Binding-site contacts:
Ligand atom O3' contacts residue SER403 of chain 39.A at 3.5 Å.
Ligand atom C5' contacts residue ASP401 of chain 39.A at 3.5 Å.
Ligand atom O6 contacts residue DG3 of chain 39.C at 3.5 Å.
Ligand atom OP2 contacts residue HIS496 of chain 39.A at 2.9 Å (h-bond).
Ligand atom N4 contacts residue GLU489 of chain 39.A at 3.7 Å.
Ligand atom N1 contacts residue TYR404 of chain 39.A at 3.6 Å.
Ligand atom C4 contacts residue VAL495 of chain 39.A at 3.1 Å (hydrophobic).
Ligand atom O6 contacts residue DG4 of chain 39.C at 3.5 Å (h-bond).
Ligand atom O5' contacts residue ASP401 of chain 39.A at 3.7 Å.
Ligand atom C4 contacts residue GLU493 of chain 39.A at 3.4 Å.
Ligand atom C6 contacts residue DG3 of chain 39.C at 3.5 Å.
Ligand atom C2 contacts residue TYR404 of chain 39.A at 3.6 Å (hydrophobic).
Ligand atom C5' contacts residue PHE402 of chain 39.A at 3.4 Å (hydrophobic).
Ligand atom C5' contacts residue SER403 of chain 39.A at 3.2 Å.
Ligand atom C1' contacts residue SER403 of chain 39.A at 3.2 Å.
Ligand atom O4' contacts residue DG3 of chain 39.C at 3.2 Å (h-bond).
Ligand atom O5' contacts residue SER403 of chain 39.A at 3.1 Å (h-bond).
Ligand atom N4 contacts residue PHE487 of chain 39.A at 2.9 Å (h-bond).
Ligand atom O4' contacts residue ASP401 of chain 39.A at 3.2 Å (salt-bridge).
Ligand atom C4 contacts residue PHE487 of chain 39.A at 3.7 Å (hydrophobic).
Ligand atom C1' contacts residue DG3 of chain 39.C at 3.7 Å.
Ligand atom N4 contacts residue GLU493 of chain 39.A at 2.6 Å (salt-bridge).
Ligand atom C4 contacts residue DG3 of chain 39.C at 3.5 Å.
Ligand atom C2 contacts residue DG3 of chain 39.C at 3.4 Å.
Ligand atom C6 contacts residue VAL495 of chain 39.A at 3.7 Å (hydrophobic).
Ligand atom O3' contacts residue ASP401 of chain 39.A at 3.5 Å.
Ligand atom N3 contacts residue GLU493 of chain 39.A at 3.5 Å (salt-bridge).
Ligand atom N2 contacts residue DG3 of chain 39.C at 3.5 Å (h-bond).
Ligand atom C8 contacts residue DG3 of chain 39.C at 3.6 Å.
Ligand atom C5 contacts residue VAL495 of chain 39.A at 3.0 Å (hydrophobic).
Ligand atom O3' contacts residue HIS496 of chain 39.A at 3.7 Å.
Ligand atom N9 contacts residue DG3 of chain 39.C at 3.6 Å.
Ligand atom C6 contacts residue TYR404 of chain 39.A at 3.6 Å (hydrophobic).
Ligand atom C4' contacts residue ASP401 of chain 39.A at 3.5 Å.
Ligand atom O4' contacts residue SER403 of chain 39.A at 3.3 Å (h-bond).
Ligand atom N4 contacts residue VAL495 of chain 39.A at 3.1 Å.
Ligand atom N1 contacts residue DG3 of chain 39.C at 3.5 Å.
Ligand atom C5 contacts residue DG3 of chain 39.C at 3.4 Å.
Ligand atom C2' contacts residue THR494 of chain 39.A at 3.3 Å.
Ligand atom N3 contacts residue DG3 of chain 39.C at 3.4 Å.

Sequence of chain 39.A:
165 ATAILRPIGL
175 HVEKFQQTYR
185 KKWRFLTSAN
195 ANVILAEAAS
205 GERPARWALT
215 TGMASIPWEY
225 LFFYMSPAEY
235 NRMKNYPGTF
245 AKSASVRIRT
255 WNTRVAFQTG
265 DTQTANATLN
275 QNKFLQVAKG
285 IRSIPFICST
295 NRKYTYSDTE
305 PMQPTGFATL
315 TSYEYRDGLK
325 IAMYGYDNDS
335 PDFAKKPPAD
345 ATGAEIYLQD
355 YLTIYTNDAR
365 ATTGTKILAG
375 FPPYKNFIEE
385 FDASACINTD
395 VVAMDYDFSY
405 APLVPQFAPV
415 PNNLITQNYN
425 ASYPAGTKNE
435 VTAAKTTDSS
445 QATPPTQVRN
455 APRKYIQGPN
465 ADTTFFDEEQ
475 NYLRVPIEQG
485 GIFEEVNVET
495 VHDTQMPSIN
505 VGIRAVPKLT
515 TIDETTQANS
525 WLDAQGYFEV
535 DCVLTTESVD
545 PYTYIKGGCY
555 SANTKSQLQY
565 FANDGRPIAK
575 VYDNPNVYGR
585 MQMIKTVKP

A protein and the small-molecule ligand that binds it are described below.
Small molecule (SMILES): N=c1ccn([C@H]2C[C@H](O[P](=O)(O)OC[C@H]3O[C@@H](n4cnc5c(=O)nc(N)[nH]c54)C[C@@H]3O[P](=O)(O)OC[C@H]3O[C@@H](n4cnc5c(N)ncnc54)C[C@@H]3O)[C@@H](COP(=O)=O)O2)c(=O)[nH]1